A small-molecule ligand and the protein it binds are described below.
Small molecule (SMILES): Nc1ncnc2c1ncn2[C@H]1C[C@H](O)[C@@H](CO[P](=O)(O)O[P](=O)(O)OP(=O)(O)O)O1

Binding-site contacts:
Ligand atom O1A contacts residue GLY337 of chain 1.A at 3.4 Å.
Ligand atom O1G contacts residue LYS338 of chain 1.A at 2.5 Å (salt-bridge).
Ligand atom O2G contacts residue ARG698 of chain 1.A at 3.4 Å (salt-bridge).
Ligand atom N6 contacts residue GLN312 of chain 1.A at 2.4 Å (h-bond).
Ligand atom C8 contacts residue GLU340 of chain 1.A at 3.1 Å.
Ligand atom N7 contacts residue GLN312 of chain 1.A at 3.0 Å (h-bond).
Ligand atom O2B contacts residue LYS338 of chain 1.A at 2.8 Å (salt-bridge).
Ligand atom PA contacts residue GLY337 of chain 1.A at 3.6 Å.
Ligand atom O1A contacts residue ARG374 of chain 1.A at 3.5 Å (salt-bridge).
Ligand atom N6 contacts residue ILE305 of chain 1.A at 3.3 Å.
Ligand atom O1G contacts residue MSE334 of chain 1.A at 3.5 Å.
Ligand atom C6 contacts residue ILE305 of chain 1.A at 3.4 Å (hydrophobic).
Ligand atom O5' contacts residue GLY337 of chain 1.A at 3.6 Å.
Ligand atom O3' contacts residue ASP676 of chain 1.A at 2.4 Å (salt-bridge).
Ligand atom N1 contacts residue THR309 of chain 1.A at 3.6 Å.
Ligand atom O1B contacts residue THR339 of chain 1.A at 3.2 Å.
Ligand atom O3G contacts residue MG1 of chain 1.E at 2.1 Å.
Ligand atom N1 contacts residue ILE305 of chain 1.A at 3.1 Å.
Ligand atom O3A contacts residue GLY337 of chain 1.A at 3.1 Å (h-bond).
Ligand atom O2A contacts residue ARG701 of chain 1.A at 3.2 Å (salt-bridge).
Ligand atom C4' contacts residue ASP676 of chain 1.A at 3.6 Å.
Ligand atom C5' contacts residue ARG701 of chain 1.A at 3.4 Å.
Ligand atom O2G contacts residue MSE334 of chain 1.A at 3.1 Å.
Ligand atom O2G contacts residue ARG701 of chain 1.A at 2.6 Å (salt-bridge).
Ligand atom O2A contacts residue ARG374 of chain 1.A at 3.5 Å (salt-bridge).
Ligand atom N7 contacts residue GLU340 of chain 1.A at 3.4 Å (salt-bridge).
Ligand atom O2G contacts residue GLN694 of chain 1.A at 3.4 Å (h-bond).
Ligand atom O1B contacts residue MG1 of chain 1.E at 2.4 Å.
Ligand atom C6 contacts residue THR309 of chain 1.A at 3.5 Å.
Ligand atom N6 contacts residue THR309 of chain 1.A at 3.2 Å (h-bond).
Ligand atom O1A contacts residue THR339 of chain 1.A at 2.9 Å (h-bond).
Ligand atom O2B contacts residue GLY337 of chain 1.A at 3.6 Å.
Ligand atom C3' contacts residue ASP676 of chain 1.A at 3.3 Å.
Ligand atom O1A contacts residue GLU340 of chain 1.A at 3.5 Å (salt-bridge).
Ligand atom PG contacts residue MG1 of chain 1.E at 3.4 Å.
Ligand atom PG contacts residue ARG701 of chain 1.A at 3.2 Å.
Ligand atom PB contacts residue MG1 of chain 1.E at 3.5 Å.
Ligand atom O3B contacts residue GLY335 of chain 1.A at 3.0 Å (h-bond).
Ligand atom C5' contacts residue ASP676 of chain 1.A at 3.5 Å.
Ligand atom O3B contacts residue ARG701 of chain 1.A at 2.8 Å (salt-bridge).

Sequence of chain 1.A:
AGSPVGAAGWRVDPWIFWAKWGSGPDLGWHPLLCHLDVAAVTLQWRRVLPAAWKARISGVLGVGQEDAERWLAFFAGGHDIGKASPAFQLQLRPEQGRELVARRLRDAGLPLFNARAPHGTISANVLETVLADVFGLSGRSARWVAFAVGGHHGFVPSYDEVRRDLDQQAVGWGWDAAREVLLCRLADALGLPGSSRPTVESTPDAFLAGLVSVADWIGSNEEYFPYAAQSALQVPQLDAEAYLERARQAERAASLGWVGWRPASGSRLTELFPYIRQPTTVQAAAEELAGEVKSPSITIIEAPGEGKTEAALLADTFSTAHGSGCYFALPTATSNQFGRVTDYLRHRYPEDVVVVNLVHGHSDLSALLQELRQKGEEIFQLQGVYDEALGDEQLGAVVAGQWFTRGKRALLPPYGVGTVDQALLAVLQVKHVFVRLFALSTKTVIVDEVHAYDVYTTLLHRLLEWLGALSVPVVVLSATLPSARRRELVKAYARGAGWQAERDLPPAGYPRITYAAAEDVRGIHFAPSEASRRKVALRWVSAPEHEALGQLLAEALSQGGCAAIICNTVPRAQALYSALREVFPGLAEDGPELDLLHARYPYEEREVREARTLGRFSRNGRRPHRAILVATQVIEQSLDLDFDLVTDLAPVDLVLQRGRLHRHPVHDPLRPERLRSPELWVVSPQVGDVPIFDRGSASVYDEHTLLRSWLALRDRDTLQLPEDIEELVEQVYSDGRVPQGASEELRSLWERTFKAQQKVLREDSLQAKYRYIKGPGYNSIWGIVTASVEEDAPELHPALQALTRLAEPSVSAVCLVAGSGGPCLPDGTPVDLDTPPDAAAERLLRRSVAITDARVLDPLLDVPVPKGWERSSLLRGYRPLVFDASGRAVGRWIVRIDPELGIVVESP